Sequence of chain 2.B:
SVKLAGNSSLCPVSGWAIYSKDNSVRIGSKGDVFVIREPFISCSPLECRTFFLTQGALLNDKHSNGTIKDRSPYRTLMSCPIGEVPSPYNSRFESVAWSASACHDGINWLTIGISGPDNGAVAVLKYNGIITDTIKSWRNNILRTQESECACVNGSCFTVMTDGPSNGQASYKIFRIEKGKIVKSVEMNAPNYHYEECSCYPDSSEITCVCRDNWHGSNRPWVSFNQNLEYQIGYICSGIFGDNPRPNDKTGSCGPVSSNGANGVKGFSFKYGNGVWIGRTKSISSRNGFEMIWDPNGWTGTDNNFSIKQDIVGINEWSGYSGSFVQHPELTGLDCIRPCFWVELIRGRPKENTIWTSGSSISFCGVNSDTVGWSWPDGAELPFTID

Binding-site contacts:
Ligand atom N2 contacts residue PHE306 of chain 2.B at 3.4 Å (h-bond).
Ligand atom C3 contacts residue ASN305 of chain 2.B at 3.8 Å.
Ligand atom C4 contacts residue ASN305 of chain 2.B at 4.2 Å.
Ligand atom C7 contacts residue ASN305 of chain 2.B at 3.6 Å.
Ligand atom C3 contacts residue PHE306 of chain 2.B at 4.4 Å (hydrophobic).
Ligand atom C1 contacts residue ASN305 of chain 2.B at 1.4 Å.
Ligand atom C2 contacts residue ASN305 of chain 2.B at 2.5 Å.
Ligand atom C2 contacts residue PHE306 of chain 2.B at 4.0 Å (hydrophobic).
Ligand atom C8 contacts residue PHE306 of chain 2.B at 3.8 Å (hydrophobic).
Ligand atom O5 contacts residue ASN305 of chain 2.B at 2.3 Å (h-bond).
Ligand atom O7 contacts residue ASN305 of chain 2.B at 3.6 Å.
Ligand atom C7 contacts residue PHE306 of chain 2.B at 4.2 Å (hydrophobic).
Ligand atom N2 contacts residue ASN305 of chain 2.B at 3.1 Å (h-bond).
Ligand atom C5 contacts residue ASN305 of chain 2.B at 3.6 Å.
Ligand atom C1 contacts residue PHE306 of chain 2.B at 3.9 Å (hydrophobic).

The small molecule below binds the protein below.
Small molecule (SMILES): CC(=O)N[C@@H]1[C@@H](O)[C@H](O)[C@@H](CO)O[C@H]1O